A protein and the small-molecule ligand that binds it are described below.
Small molecule (SMILES): OC[C@H]1O[C@@H](O[C@@H]2[C@@H](O)[C@@H](O)O[C@H](CO)[C@@H]2O)[C@H](O)[C@@H](O)[C@H]1O

Sequence of chain 1.A:
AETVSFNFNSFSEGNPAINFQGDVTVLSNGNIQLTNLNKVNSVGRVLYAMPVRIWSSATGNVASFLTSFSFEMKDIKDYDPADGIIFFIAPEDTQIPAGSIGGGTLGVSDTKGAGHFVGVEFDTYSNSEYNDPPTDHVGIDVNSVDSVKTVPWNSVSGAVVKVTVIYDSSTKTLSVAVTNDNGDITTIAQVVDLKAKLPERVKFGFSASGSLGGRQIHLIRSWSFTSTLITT

Binding-site contacts:
Ligand atom C4 contacts residue GLY213 of chain 1.A at 4.0 Å.
Ligand atom O6 contacts residue LEU212 of chain 1.A at 3.3 Å.
Ligand atom C6 contacts residue GLY213 of chain 1.A at 4.0 Å.
Ligand atom C6 contacts residue ASP80 of chain 1.A at 3.7 Å.
Ligand atom C1 contacts residue SER211 of chain 1.A at 3.7 Å.
Ligand atom C4 contacts residue SER211 of chain 1.A at 3.7 Å.
Ligand atom O6 contacts residue TYR125 of chain 1.A at 3.8 Å.
Ligand atom O2 contacts residue GLU129 of chain 1.A at 4.2 Å.
Ligand atom O4 contacts residue SER211 of chain 1.A at 2.6 Å (h-bond).
Ligand atom O3 contacts residue ASN127 of chain 1.A at 2.9 Å (h-bond).
Ligand atom O3 contacts residue ASP83 of chain 1.A at 2.7 Å (salt-bridge).
Ligand atom C3 contacts residue GLY104 of chain 1.A at 4.3 Å.
Ligand atom O6 contacts residue GLY213 of chain 1.A at 4.1 Å.
Ligand atom O4 contacts residue GLY214 of chain 1.A at 3.8 Å.
Ligand atom C2 contacts residue SER211 of chain 1.A at 3.7 Å.
Ligand atom C4 contacts residue ASP83 of chain 1.A at 3.1 Å.
Ligand atom O4 contacts residue ASP83 of chain 1.A at 2.8 Å (salt-bridge).
Ligand atom C2 contacts residue ASN127 of chain 1.A at 4.1 Å.
Ligand atom O3 contacts residue GLY103 of chain 1.A at 3.3 Å.
Ligand atom O4 contacts residue LEU212 of chain 1.A at 3.6 Å.
Ligand atom C5 contacts residue SER211 of chain 1.A at 3.8 Å.
Ligand atom C3 contacts residue ASP83 of chain 1.A at 3.5 Å.
Ligand atom C5 contacts residue TYR125 of chain 1.A at 3.5 Å (hydrophobic).
Ligand atom C3 contacts residue ASN127 of chain 1.A at 3.4 Å.
Ligand atom C6 contacts residue SER211 of chain 1.A at 4.2 Å.
Ligand atom C4 contacts residue TYR125 of chain 1.A at 3.6 Å (hydrophobic).
Ligand atom O4 contacts residue ALA82 of chain 1.A at 3.7 Å.
Ligand atom O4 contacts residue GLY103 of chain 1.A at 4.4 Å.
Ligand atom O3 contacts residue GLY104 of chain 1.A at 2.9 Å (h-bond).
Ligand atom C6 contacts residue GLY214 of chain 1.A at 3.8 Å.
Ligand atom C4 contacts residue ALA82 of chain 1.A at 4.1 Å (hydrophobic).
Ligand atom O3 contacts residue SER211 of chain 1.A at 3.6 Å (h-bond).
Ligand atom O3 contacts residue TYR125 of chain 1.A at 4.1 Å.
Ligand atom C6 contacts residue TYR125 of chain 1.A at 3.6 Å (hydrophobic).
Ligand atom O6 contacts residue ASP80 of chain 1.A at 3.3 Å (salt-bridge).
Ligand atom O5 contacts residue SER211 of chain 1.A at 3.1 Å (h-bond).
Ligand atom C3 contacts residue TYR125 of chain 1.A at 3.6 Å (hydrophobic).
Ligand atom O2 contacts residue ASN127 of chain 1.A at 3.6 Å.
Ligand atom C3 contacts residue SER211 of chain 1.A at 4.3 Å.
Ligand atom O4 contacts residue GLY213 of chain 1.A at 2.8 Å (h-bond).